The protein below binds the small molecule below.
Small molecule (SMILES): N=C(N)NNC(=O)N(c1ccccc1)c1ccccc1

Binding-site contacts:
Ligand atom C8 contacts residue CYS201 of chain 1.B at 3.7 Å (hydrophobic).
Ligand atom C14 contacts residue HIS43 of chain 1.B at 4.2 Å.
Ligand atom C6 contacts residue CYS201 of chain 1.B at 4.0 Å (hydrophobic).
Ligand atom N5 contacts residue SER205 of chain 1.B at 2.4 Å (h-bond).
Ligand atom O1 contacts residue SER205 of chain 1.B at 2.3 Å (h-bond).
Ligand atom C9 contacts residue SER205 of chain 1.B at 3.8 Å.
Ligand atom C7 contacts residue GLY230 of chain 1.B at 4.2 Å.
Ligand atom O1 contacts residue SER226 of chain 1.B at 4.0 Å.
Ligand atom C14 contacts residue SER226 of chain 1.B at 3.8 Å.
Ligand atom N5 contacts residue SER226 of chain 1.B at 3.8 Å.
Ligand atom C6 contacts residue ALA200 of chain 1.B at 3.5 Å (hydrophobic).
Ligand atom C3 contacts residue GLY228 of chain 1.B at 4.2 Å.
Ligand atom C1 contacts residue HIS43 of chain 1.B at 3.4 Å.
Ligand atom C8 contacts residue GLU202 of chain 1.B at 3.9 Å.
Ligand atom C7 contacts residue CYS231 of chain 1.B at 4.2 Å (hydrophobic).
Ligand atom C8 contacts residue SER205 of chain 1.B at 3.9 Å.
Ligand atom C5 contacts residue GLY228 of chain 1.B at 3.9 Å.
Ligand atom C4 contacts residue SER226 of chain 1.B at 3.6 Å.
Ligand atom C7 contacts residue ALA200 of chain 1.B at 3.5 Å (hydrophobic).
Ligand atom C1 contacts residue SER205 of chain 1.B at 1.4 Å.
Ligand atom C4 contacts residue GLY228 of chain 1.B at 3.8 Å.
Ligand atom C4 contacts residue VAL225 of chain 1.B at 3.7 Å (hydrophobic).
Ligand atom C4 contacts residue TRP227 of chain 1.B at 3.3 Å (hydrophobic).
Ligand atom C14 contacts residue GLY228 of chain 1.B at 4.2 Å.
Ligand atom C1 contacts residue SER226 of chain 1.B at 3.7 Å.
Ligand atom C3 contacts residue TRP227 of chain 1.B at 4.1 Å (hydrophobic).
Ligand atom C12 contacts residue TRP50 of chain 1.B at 3.8 Å (hydrophobic).
Ligand atom C11 contacts residue TRP50 of chain 1.B at 4.0 Å (hydrophobic).
Ligand atom C7 contacts residue CYS201 of chain 1.B at 3.4 Å (hydrophobic).
Ligand atom C3 contacts residue SER226 of chain 1.B at 4.2 Å.
Ligand atom O1 contacts residue HIS43 of chain 1.B at 2.5 Å (h-bond).
Ligand atom O1 contacts residue GLU202 of chain 1.B at 4.2 Å.
Ligand atom C14 contacts residue TRP227 of chain 1.B at 3.8 Å (hydrophobic).
Ligand atom C5 contacts residue TRP227 of chain 1.B at 3.5 Å (hydrophobic).
Ligand atom C10 contacts residue GLU202 of chain 1.B at 3.9 Å.
Ligand atom N5 contacts residue HIS43 of chain 1.B at 4.2 Å.
Ligand atom C4 contacts residue SER205 of chain 1.B at 3.1 Å.
Ligand atom C5 contacts residue ALA200 of chain 1.B at 4.0 Å (hydrophobic).
Ligand atom C5 contacts residue VAL225 of chain 1.B at 3.6 Å (hydrophobic).
Ligand atom C3 contacts residue SER205 of chain 1.B at 2.9 Å.

Sequence of chain 1.B:
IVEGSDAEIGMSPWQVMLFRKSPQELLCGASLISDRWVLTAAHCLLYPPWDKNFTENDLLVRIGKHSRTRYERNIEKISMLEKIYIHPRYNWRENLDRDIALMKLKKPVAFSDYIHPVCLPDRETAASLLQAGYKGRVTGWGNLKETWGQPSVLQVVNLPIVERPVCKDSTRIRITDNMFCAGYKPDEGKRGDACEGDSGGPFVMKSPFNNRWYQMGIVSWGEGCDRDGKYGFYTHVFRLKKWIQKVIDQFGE